A protein and the small-molecule ligand that binds it are described below.
Small molecule (SMILES): COc1ccc2c(c1)c(CC(=O)O)c(C)n2C(=O)c1ccc(Cl)cc1

Binding-site contacts:
Ligand atom O1 contacts residue CYS86 of chain 1.B at 2.9 Å (h-bond).
Ligand atom N contacts residue ARG89 of chain 1.B at 3.7 Å.
Ligand atom C14 contacts residue GLY85 of chain 1.B at 3.5 Å.
Ligand atom O3 contacts residue SER143 of chain 1.B at 3.8 Å.
Ligand atom C6 contacts residue MET130 of chain 1.B at 3.9 Å (hydrophobic).
Ligand atom C contacts residue LEU131 of chain 1.B at 4.0 Å (hydrophobic).
Ligand atom C4 contacts residue SER90 of chain 1.B at 3.6 Å.
Ligand atom O contacts residue ALA93 of chain 1.B at 3.8 Å.
Ligand atom C18 contacts residue LEU134 of chain 1.B at 3.9 Å (hydrophobic).
Ligand atom C17 contacts residue LEU134 of chain 1.B at 3.4 Å (hydrophobic).
Ligand atom O2 contacts residue LEU134 of chain 1.B at 3.5 Å.
Ligand atom C18 contacts residue ARG89 of chain 1.B at 3.3 Å.
Ligand atom C9 contacts residue CYS86 of chain 1.B at 3.6 Å (hydrophobic).
Ligand atom C7 contacts residue ARG89 of chain 1.B at 3.4 Å.
Ligand atom C15 contacts residue CYS86 of chain 1.B at 3.5 Å (hydrophobic).
Ligand atom C4 contacts residue ILE127 of chain 1.B at 3.4 Å (hydrophobic).
Ligand atom C13 contacts residue ILE82 of chain 1.B at 4.0 Å (hydrophobic).
Ligand atom C15 contacts residue GLY85 of chain 1.B at 3.5 Å.
Ligand atom C3 contacts residue ILE127 of chain 1.B at 3.7 Å (hydrophobic).
Ligand atom O3 contacts residue ARG89 of chain 1.B at 3.2 Å.
Ligand atom C8 contacts residue ARG89 of chain 1.B at 3.7 Å.
Ligand atom C contacts residue ARG89 of chain 1.B at 3.4 Å.
Ligand atom CL contacts residue MET149 of chain 1.B at 3.8 Å.
Ligand atom C6 contacts residue ILE127 of chain 1.B at 3.8 Å (hydrophobic).
Ligand atom C1 contacts residue ARG89 of chain 1.B at 3.2 Å.
Ligand atom C17 contacts residue ARG89 of chain 1.B at 3.8 Å.
Ligand atom C2 contacts residue LEU131 of chain 1.B at 3.9 Å (hydrophobic).
Ligand atom C7 contacts residue LEU131 of chain 1.B at 4.0 Å (hydrophobic).
Ligand atom C1 contacts residue LEU131 of chain 1.B at 3.7 Å (hydrophobic).
Ligand atom O2 contacts residue ARG89 of chain 1.B at 3.3 Å (salt-bridge).
Ligand atom C2 contacts residue ARG89 of chain 1.B at 3.7 Å.
Ligand atom C16 contacts residue LEU141 of chain 1.B at 3.3 Å (hydrophobic).
Ligand atom C16 contacts residue ILE142 of chain 1.B at 3.5 Å (hydrophobic).
Ligand atom C12 contacts residue ILE82 of chain 1.B at 4.0 Å (hydrophobic).
Ligand atom C5 contacts residue ARG89 of chain 1.B at 4.0 Å.
Ligand atom C10 contacts residue CYS86 of chain 1.B at 3.8 Å (hydrophobic).
Ligand atom C14 contacts residue CYS86 of chain 1.B at 3.7 Å (hydrophobic).
Ligand atom O contacts residue ILE127 of chain 1.B at 3.5 Å.
Ligand atom C17 contacts residue LEU141 of chain 1.B at 4.0 Å (hydrophobic).
Ligand atom C5 contacts residue SER90 of chain 1.B at 3.7 Å.

Sequence of chain 1.B:
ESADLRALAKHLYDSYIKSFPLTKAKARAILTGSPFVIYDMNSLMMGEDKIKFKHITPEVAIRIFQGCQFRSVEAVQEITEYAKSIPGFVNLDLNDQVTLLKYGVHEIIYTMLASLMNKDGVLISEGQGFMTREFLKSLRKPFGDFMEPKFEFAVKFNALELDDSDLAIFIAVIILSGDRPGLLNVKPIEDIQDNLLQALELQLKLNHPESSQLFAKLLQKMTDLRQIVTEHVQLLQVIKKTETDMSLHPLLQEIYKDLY